Sequence of chain 1.E:
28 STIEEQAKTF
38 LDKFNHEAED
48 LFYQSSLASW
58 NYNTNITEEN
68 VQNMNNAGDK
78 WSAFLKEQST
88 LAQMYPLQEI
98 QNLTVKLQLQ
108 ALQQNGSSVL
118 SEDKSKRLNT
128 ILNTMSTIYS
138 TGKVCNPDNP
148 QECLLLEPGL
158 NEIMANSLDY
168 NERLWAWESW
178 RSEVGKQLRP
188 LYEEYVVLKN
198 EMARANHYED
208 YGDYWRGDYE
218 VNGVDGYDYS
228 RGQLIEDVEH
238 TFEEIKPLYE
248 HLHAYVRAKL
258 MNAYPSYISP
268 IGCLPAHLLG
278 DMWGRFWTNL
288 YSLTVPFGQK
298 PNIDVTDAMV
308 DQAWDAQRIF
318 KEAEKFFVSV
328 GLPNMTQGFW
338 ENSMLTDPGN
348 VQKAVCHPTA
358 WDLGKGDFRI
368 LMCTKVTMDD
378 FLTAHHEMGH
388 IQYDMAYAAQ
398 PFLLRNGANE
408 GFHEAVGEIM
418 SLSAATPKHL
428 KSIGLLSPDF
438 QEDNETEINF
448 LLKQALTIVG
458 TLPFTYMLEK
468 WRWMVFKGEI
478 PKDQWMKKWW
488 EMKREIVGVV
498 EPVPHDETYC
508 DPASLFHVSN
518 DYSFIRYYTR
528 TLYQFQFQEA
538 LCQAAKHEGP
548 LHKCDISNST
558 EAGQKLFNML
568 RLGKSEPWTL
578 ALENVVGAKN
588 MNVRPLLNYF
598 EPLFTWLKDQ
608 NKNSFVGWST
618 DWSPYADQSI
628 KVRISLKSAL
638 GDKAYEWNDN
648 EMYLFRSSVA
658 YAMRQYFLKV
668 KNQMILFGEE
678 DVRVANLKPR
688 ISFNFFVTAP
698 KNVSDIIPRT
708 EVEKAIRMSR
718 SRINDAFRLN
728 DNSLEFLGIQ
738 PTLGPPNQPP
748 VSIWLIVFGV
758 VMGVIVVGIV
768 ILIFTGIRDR

This small molecule binds to this protein.
Small molecule (SMILES): CC(=O)N[C@H]1[C@H](O[C@H]2[C@H](O)[C@@H](NC(C)=O)CO[C@@H]2CO)O[C@H](CO)[C@@H](O)[C@@H]1O

Binding-site contacts:
Ligand atom N2 contacts residue ASN112 of chain 1.E at 3.0 Å (h-bond).
Ligand atom C1 contacts residue GLN90 of chain 1.E at 3.8 Å.
Ligand atom C4 contacts residue ASN112 of chain 1.E at 4.1 Å.
Ligand atom C3 contacts residue ASN112 of chain 1.E at 3.7 Å.
Ligand atom C8 contacts residue GLN90 of chain 1.E at 4.3 Å.
Ligand atom C7 contacts residue ASN112 of chain 1.E at 3.4 Å.
Ligand atom O7 contacts residue ASN112 of chain 1.E at 3.3 Å (h-bond).
Ligand atom C1 contacts residue ASN112 of chain 1.E at 1.4 Å.
Ligand atom O7 contacts residue HIS204 of chain 1.E at 4.4 Å.
Ligand atom N2 contacts residue GLN90 of chain 1.E at 3.3 Å (h-bond).
Ligand atom C6 contacts residue GLN90 of chain 1.E at 4.2 Å.
Ligand atom C7 contacts residue GLN90 of chain 1.E at 4.2 Å.
Ligand atom O6 contacts residue ASN112 of chain 1.E at 4.3 Å.
Ligand atom O5 contacts residue ASN112 of chain 1.E at 2.3 Å (h-bond).
Ligand atom C2 contacts residue GLN90 of chain 1.E at 3.9 Å.
Ligand atom C5 contacts residue ASN112 of chain 1.E at 3.6 Å.
Ligand atom C2 contacts residue ASN112 of chain 1.E at 2.4 Å.
Ligand atom C8 contacts residue GLN110 of chain 1.E at 4.2 Å.
Ligand atom C3 contacts residue GLN90 of chain 1.E at 4.2 Å.